Sequence of chain 1.D:
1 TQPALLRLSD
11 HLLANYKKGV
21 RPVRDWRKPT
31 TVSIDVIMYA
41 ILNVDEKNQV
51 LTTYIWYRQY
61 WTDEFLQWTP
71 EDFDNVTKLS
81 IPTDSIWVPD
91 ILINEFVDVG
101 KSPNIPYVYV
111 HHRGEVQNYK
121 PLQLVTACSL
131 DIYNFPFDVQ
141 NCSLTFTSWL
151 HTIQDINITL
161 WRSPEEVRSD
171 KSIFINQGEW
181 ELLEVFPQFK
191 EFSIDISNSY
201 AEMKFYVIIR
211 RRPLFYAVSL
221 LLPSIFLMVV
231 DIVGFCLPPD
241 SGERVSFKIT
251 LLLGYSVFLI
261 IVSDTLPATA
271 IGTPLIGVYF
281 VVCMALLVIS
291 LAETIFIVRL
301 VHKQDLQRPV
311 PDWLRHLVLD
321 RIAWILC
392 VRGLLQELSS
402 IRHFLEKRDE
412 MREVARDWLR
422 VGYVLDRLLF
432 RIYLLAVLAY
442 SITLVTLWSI

Sequence of chain 1.C:
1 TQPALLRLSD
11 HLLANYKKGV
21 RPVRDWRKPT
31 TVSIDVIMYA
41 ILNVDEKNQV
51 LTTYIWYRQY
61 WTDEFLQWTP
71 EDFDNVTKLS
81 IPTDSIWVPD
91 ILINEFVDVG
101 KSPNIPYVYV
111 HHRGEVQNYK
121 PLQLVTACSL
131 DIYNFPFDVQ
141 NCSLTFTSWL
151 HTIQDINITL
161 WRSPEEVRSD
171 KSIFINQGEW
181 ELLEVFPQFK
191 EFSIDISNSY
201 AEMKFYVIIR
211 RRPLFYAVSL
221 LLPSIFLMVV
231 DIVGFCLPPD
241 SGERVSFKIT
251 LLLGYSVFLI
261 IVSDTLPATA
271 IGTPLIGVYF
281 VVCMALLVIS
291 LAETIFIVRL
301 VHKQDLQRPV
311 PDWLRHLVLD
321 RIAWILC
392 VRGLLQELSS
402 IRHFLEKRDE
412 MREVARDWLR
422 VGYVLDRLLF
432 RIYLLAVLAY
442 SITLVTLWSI

Binding-site contacts:
Ligand atom C2 contacts residue TRP149 of chain 1.D at 3.8 Å (hydrophobic).
Ligand atom C18 contacts residue ARG58 of chain 1.C at 3.7 Å.
Ligand atom C4 contacts residue TRP56 of chain 1.C at 3.6 Å (hydrophobic).
Ligand atom C13 contacts residue ARG58 of chain 1.C at 3.5 Å.
Ligand atom C17 contacts residue TYR119 of chain 1.C at 4.4 Å (hydrophobic).
Ligand atom C13 contacts residue ASP35 of chain 1.C at 3.0 Å.
Ligand atom C11 contacts residue TRP56 of chain 1.C at 4.0 Å (hydrophobic).
Ligand atom C3 contacts residue TRP56 of chain 1.C at 3.9 Å (hydrophobic).
Ligand atom O4 contacts residue TYR119 of chain 1.C at 4.1 Å.
Ligand atom C12 contacts residue ILE37 of chain 1.C at 4.3 Å (hydrophobic).
Ligand atom C7 contacts residue TRP149 of chain 1.D at 4.1 Å (hydrophobic).
Ligand atom C8 contacts residue THR147 of chain 1.D at 4.0 Å.
Ligand atom C15 contacts residue ASP35 of chain 1.C at 3.8 Å.
Ligand atom C7 contacts residue TYR200 of chain 1.D at 3.5 Å (hydrophobic).
Ligand atom N1 contacts residue ASN94 of chain 1.D at 4.0 Å.
Ligand atom C15 contacts residue ARG58 of chain 1.C at 4.4 Å.
Ligand atom C6 contacts residue TYR200 of chain 1.D at 3.9 Å (hydrophobic).
Ligand atom C13 contacts residue ARG162 of chain 1.C at 3.1 Å.
Ligand atom C21 contacts residue ASP35 of chain 1.C at 2.8 Å.
Ligand atom C18 contacts residue ASP35 of chain 1.C at 4.0 Å.
Ligand atom C12 contacts residue ARG58 of chain 1.C at 4.3 Å.
Ligand atom O3 contacts residue TRP56 of chain 1.C at 4.5 Å.
Ligand atom O4 contacts residue ARG58 of chain 1.C at 4.2 Å.
Ligand atom C6 contacts residue ILE194 of chain 1.D at 4.3 Å (hydrophobic).
Ligand atom N10 contacts residue ILE37 of chain 1.C at 3.1 Å.
Ligand atom C8 contacts residue SER148 of chain 1.D at 4.3 Å.
Ligand atom C16 contacts residue ARG58 of chain 1.C at 3.9 Å.
Ligand atom C21 contacts residue ARG58 of chain 1.C at 3.9 Å.
Ligand atom C8 contacts residue TYR200 of chain 1.D at 4.3 Å (hydrophobic).
Ligand atom C3 contacts residue TRP149 of chain 1.D at 4.2 Å (hydrophobic).
Ligand atom N1 contacts residue TRP149 of chain 1.D at 4.3 Å.
Ligand atom C17 contacts residue ARG58 of chain 1.C at 3.6 Å.
Ligand atom C5 contacts residue ASN94 of chain 1.D at 4.4 Å.
Ligand atom C11 contacts residue ILE37 of chain 1.C at 2.9 Å (hydrophobic).
Ligand atom C21 contacts residue ARG162 of chain 1.C at 3.0 Å.
Ligand atom C18 contacts residue ARG162 of chain 1.C at 4.5 Å.
Ligand atom C8 contacts residue ASN94 of chain 1.D at 4.0 Å.
Ligand atom C15 contacts residue ARG162 of chain 1.C at 4.4 Å.
Ligand atom C1 contacts residue TRP149 of chain 1.D at 3.4 Å (hydrophobic).
Ligand atom C15 contacts residue ILE37 of chain 1.C at 4.4 Å (hydrophobic).

This small molecule binds to this protein.
Small molecule (SMILES): CN1[C@@H]2CC[C@H]1CC(OC(=O)c1c[nH]c3ccccc13)C2